The small molecule below binds the protein below.
Small molecule (SMILES): Nc1nc(NCCc2ccc(O)cc2)nc2nc(-c3ccco3)nn12

Binding-site contacts:
Ligand atom N17 contacts residue MET177 of chain 1.A at 3.9 Å.
Ligand atom N13 contacts residue PHE168 of chain 1.A at 3.7 Å.
Ligand atom N19 contacts residue PHE168 of chain 1.A at 3.9 Å.
Ligand atom C21 contacts residue LEU249 of chain 1.A at 3.5 Å (hydrophobic).
Ligand atom C20 contacts residue PHE168 of chain 1.A at 4.0 Å (hydrophobic).
Ligand atom C24 contacts residue ASN181 of chain 1.A at 3.9 Å.
Ligand atom C2 contacts residue GLU169 of chain 1.A at 3.6 Å.
Ligand atom C20 contacts residue LEU249 of chain 1.A at 3.6 Å (hydrophobic).
Ligand atom C18 contacts residue PHE168 of chain 1.A at 3.9 Å (hydrophobic).
Ligand atom N10 contacts residue ILE274 of chain 1.A at 3.9 Å.
Ligand atom C22 contacts residue MET177 of chain 1.A at 3.9 Å (hydrophobic).
Ligand atom C8 contacts residue GLU169 of chain 1.A at 3.4 Å.
Ligand atom N15 contacts residue MET270 of chain 1.A at 3.5 Å.
Ligand atom N12 contacts residue PHE168 of chain 1.A at 3.8 Å.
Ligand atom C7 contacts residue GLU169 of chain 1.A at 3.1 Å.
Ligand atom C24 contacts residue HIS250 of chain 1.A at 3.6 Å.
Ligand atom N16 contacts residue PHE168 of chain 1.A at 3.8 Å.
Ligand atom C6 contacts residue GLU169 of chain 1.A at 3.5 Å.
Ligand atom C20 contacts residue MET177 of chain 1.A at 4.0 Å (hydrophobic).
Ligand atom C1 contacts residue GLU169 of chain 1.A at 3.2 Å.
Ligand atom C11 contacts residue PHE168 of chain 1.A at 3.8 Å (hydrophobic).
Ligand atom O25 contacts residue LEU249 of chain 1.A at 2.9 Å.
Ligand atom N17 contacts residue LEU249 of chain 1.A at 3.7 Å.
Ligand atom C23 contacts residue MET177 of chain 1.A at 3.9 Å (hydrophobic).
Ligand atom C24 contacts residue LEU249 of chain 1.A at 3.9 Å (hydrophobic).
Ligand atom C14 contacts residue PHE168 of chain 1.A at 3.9 Å (hydrophobic).
Ligand atom C23 contacts residue LEU85 of chain 1.A at 3.1 Å (hydrophobic).
Ligand atom N15 contacts residue GLU169 of chain 1.A at 3.9 Å.
Ligand atom C14 contacts residue MET270 of chain 1.A at 3.5 Å (hydrophobic).
Ligand atom N17 contacts residue PHE168 of chain 1.A at 3.8 Å.
Ligand atom O25 contacts residue MET177 of chain 1.A at 3.1 Å.
Ligand atom N13 contacts residue GLU169 of chain 1.A at 3.4 Å (salt-bridge).
Ligand atom N12 contacts residue ILE274 of chain 1.A at 4.0 Å.
Ligand atom C21 contacts residue MET177 of chain 1.A at 3.4 Å (hydrophobic).
Ligand atom C9 contacts residue GLU169 of chain 1.A at 3.2 Å.
Ligand atom N17 contacts residue ASN253 of chain 1.A at 3.7 Å.
Ligand atom C24 contacts residue MET177 of chain 1.A at 3.4 Å (hydrophobic).
Ligand atom N15 contacts residue ASN253 of chain 1.A at 3.8 Å.
Ligand atom N13 contacts residue MET270 of chain 1.A at 3.5 Å.
Ligand atom C22 contacts residue LEU85 of chain 1.A at 3.7 Å (hydrophobic).

Sequence of chain 1.A:
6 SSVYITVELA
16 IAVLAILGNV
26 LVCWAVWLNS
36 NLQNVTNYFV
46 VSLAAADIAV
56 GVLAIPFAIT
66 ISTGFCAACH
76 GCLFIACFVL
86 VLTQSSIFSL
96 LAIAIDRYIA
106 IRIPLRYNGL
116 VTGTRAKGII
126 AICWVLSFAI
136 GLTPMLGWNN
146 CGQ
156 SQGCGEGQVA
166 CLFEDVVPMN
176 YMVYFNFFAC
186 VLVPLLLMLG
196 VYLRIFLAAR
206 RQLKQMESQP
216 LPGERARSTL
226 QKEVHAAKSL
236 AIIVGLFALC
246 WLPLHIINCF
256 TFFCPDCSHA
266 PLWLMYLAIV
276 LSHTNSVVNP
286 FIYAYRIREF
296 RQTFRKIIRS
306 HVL